Binding-site contacts:
Ligand atom C19 contacts residue VAL817 of chain 1.D at 3.7 Å (hydrophobic).
Ligand atom C5 contacts residue VAL817 of chain 1.D at 3.9 Å (hydrophobic).
Ligand atom C27 contacts residue LEU569 of chain 1.C at 3.4 Å (hydrophobic).
Ligand atom C24 contacts residue ALA570 of chain 1.C at 4.4 Å (hydrophobic).
Ligand atom C6 contacts residue VAL817 of chain 1.D at 3.8 Å (hydrophobic).
Ligand atom C16 contacts residue TYR566 of chain 1.C at 4.2 Å (hydrophobic).
Ligand atom C24 contacts residue LEU569 of chain 1.C at 4.4 Å (hydrophobic).
Ligand atom C23 contacts residue LEU569 of chain 1.C at 4.5 Å (hydrophobic).
Ligand atom C7 contacts residue TYR566 of chain 1.C at 4.2 Å (hydrophobic).
Ligand atom C8 contacts residue VAL817 of chain 1.D at 4.3 Å (hydrophobic).
Ligand atom C7 contacts residue VAL817 of chain 1.D at 4.3 Å (hydrophobic).
Ligand atom C10 contacts residue VAL817 of chain 1.D at 4.3 Å (hydrophobic).
Ligand atom C18 contacts residue PHE824 of chain 1.D at 3.6 Å (hydrophobic).
Ligand atom C15 contacts residue TYR566 of chain 1.C at 3.7 Å (hydrophobic).
Ligand atom C4 contacts residue VAL817 of chain 1.D at 4.3 Å (hydrophobic).
Ligand atom C25 contacts residue LEU569 of chain 1.C at 4.4 Å (hydrophobic).
Ligand atom C11 contacts residue ILE825 of chain 1.D at 4.0 Å (hydrophobic).
Ligand atom C27 contacts residue GLY573 of chain 1.C at 4.3 Å.

Sequence of chain 1.D:
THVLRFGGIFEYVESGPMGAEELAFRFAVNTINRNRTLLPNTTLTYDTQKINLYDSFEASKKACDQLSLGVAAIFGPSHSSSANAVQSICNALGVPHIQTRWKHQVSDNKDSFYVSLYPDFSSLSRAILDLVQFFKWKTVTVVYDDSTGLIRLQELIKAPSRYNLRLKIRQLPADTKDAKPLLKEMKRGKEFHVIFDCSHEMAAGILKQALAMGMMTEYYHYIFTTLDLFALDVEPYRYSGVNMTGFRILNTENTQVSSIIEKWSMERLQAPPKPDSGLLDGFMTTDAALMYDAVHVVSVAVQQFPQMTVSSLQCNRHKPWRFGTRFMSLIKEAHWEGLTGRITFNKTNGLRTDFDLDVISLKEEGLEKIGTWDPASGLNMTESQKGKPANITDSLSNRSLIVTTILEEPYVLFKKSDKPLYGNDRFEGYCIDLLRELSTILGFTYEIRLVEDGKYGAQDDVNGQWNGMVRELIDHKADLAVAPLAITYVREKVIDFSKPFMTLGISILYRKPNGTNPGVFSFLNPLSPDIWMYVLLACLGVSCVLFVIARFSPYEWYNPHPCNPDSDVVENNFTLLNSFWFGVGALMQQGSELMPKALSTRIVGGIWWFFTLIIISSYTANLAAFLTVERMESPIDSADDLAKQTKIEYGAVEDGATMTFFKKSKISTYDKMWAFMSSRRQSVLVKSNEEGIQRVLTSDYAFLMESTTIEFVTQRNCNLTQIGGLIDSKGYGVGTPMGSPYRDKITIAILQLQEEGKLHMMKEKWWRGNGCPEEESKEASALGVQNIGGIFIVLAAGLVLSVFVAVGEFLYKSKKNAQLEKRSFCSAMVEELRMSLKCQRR

A small-molecule ligand and the protein it binds are described below.
Small molecule (SMILES): CC(C)CCC[C@@H](C)[C@H]1CC[C@H]2[C@@H]3CC=C4C[C@@H](O)CC[C@]4(C)[C@H]3CC[C@]12C

Sequence of chain 1.C:
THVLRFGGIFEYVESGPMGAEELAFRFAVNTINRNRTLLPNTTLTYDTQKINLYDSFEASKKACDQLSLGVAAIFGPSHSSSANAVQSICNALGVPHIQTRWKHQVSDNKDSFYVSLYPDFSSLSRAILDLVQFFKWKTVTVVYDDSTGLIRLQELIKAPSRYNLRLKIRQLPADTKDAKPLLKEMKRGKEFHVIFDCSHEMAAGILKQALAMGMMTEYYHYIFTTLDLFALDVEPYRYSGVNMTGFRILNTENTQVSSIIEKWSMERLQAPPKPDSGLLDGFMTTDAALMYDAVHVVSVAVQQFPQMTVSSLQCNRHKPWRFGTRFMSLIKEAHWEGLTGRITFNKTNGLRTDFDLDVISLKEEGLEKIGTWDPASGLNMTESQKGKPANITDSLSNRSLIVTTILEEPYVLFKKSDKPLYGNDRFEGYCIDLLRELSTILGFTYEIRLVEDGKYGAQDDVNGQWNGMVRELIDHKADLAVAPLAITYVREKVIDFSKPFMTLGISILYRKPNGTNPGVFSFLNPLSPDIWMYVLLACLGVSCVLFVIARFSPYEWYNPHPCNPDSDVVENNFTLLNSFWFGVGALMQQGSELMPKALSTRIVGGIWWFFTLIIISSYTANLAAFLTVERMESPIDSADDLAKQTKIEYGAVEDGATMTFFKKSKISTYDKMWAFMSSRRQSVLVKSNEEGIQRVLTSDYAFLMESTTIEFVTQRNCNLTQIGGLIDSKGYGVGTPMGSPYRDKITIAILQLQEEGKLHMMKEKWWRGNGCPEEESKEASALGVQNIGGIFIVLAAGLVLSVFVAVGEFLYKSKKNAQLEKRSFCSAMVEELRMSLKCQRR